Binding-site contacts:
Ligand atom O24 contacts residue ASP155 of chain 1.B at 3.6 Å (salt-bridge).
Ligand atom N25 contacts residue ILE200 of chain 1.B at 3.6 Å.
Ligand atom N10 contacts residue ASP101 of chain 1.B at 2.8 Å (salt-bridge).
Ligand atom C9 contacts residue MET259 of chain 1.B at 3.5 Å (hydrophobic).
Ligand atom O22 contacts residue LEU67 of chain 1.B at 3.4 Å.
Ligand atom O24 contacts residue CYS157 of chain 1.B at 3.4 Å (h-bond).
Ligand atom C1 contacts residue TYR105 of chain 1.B at 3.6 Å (hydrophobic).
Ligand atom N11 contacts residue LEU230 of chain 1.B at 2.8 Å (h-bond).
Ligand atom O24 contacts residue GLN202 of chain 1.B at 3.1 Å (h-bond).
Ligand atom N8 contacts residue ASP155 of chain 1.B at 2.9 Å (salt-bridge).
Ligand atom O22 contacts residue GLY68 of chain 1.B at 3.1 Å (h-bond).
Ligand atom C4 contacts residue TYR105 of chain 1.B at 3.6 Å (hydrophobic).
Ligand atom C14 contacts residue ASP101 of chain 1.B at 3.2 Å.
Ligand atom N8 contacts residue MET259 of chain 1.B at 3.6 Å.
Ligand atom N13 contacts residue GLY260 of chain 1.B at 3.4 Å.
Ligand atom C12 contacts residue TYR105 of chain 1.B at 3.6 Å (hydrophobic).
Ligand atom C17 contacts residue TYR257 of chain 1.B at 3.4 Å (hydrophobic).
Ligand atom C5 contacts residue TYR105 of chain 1.B at 3.6 Å (hydrophobic).
Ligand atom N11 contacts residue ALA231 of chain 1.B at 3.4 Å (h-bond).
Ligand atom C16 contacts residue ASP279 of chain 1.B at 3.7 Å.
Ligand atom C2 contacts residue CYS157 of chain 1.B at 3.6 Å (hydrophobic).
Ligand atom N10 contacts residue TYR105 of chain 1.B at 3.5 Å.
Ligand atom C1 contacts residue LEU230 of chain 1.B at 3.6 Å (hydrophobic).
Ligand atom O24 contacts residue GLY229 of chain 1.B at 3.0 Å (h-bond).
Ligand atom N25 contacts residue ASP101 of chain 1.B at 2.6 Å (salt-bridge).
Ligand atom N13 contacts residue TYR105 of chain 1.B at 3.6 Å.
Ligand atom C14 contacts residue TYR105 of chain 1.B at 3.5 Å (hydrophobic).
Ligand atom N10 contacts residue MET259 of chain 1.B at 3.4 Å.
Ligand atom C12 contacts residue GLY260 of chain 1.B at 3.4 Å.
Ligand atom C16 contacts residue ASP101 of chain 1.B at 3.6 Å.
Ligand atom O24 contacts residue GLY228 of chain 1.B at 3.3 Å.
Ligand atom C12 contacts residue ALA231 of chain 1.B at 3.5 Å (hydrophobic).
Ligand atom C23 contacts residue GLY68 of chain 1.B at 3.5 Å.
Ligand atom C9 contacts residue ASP101 of chain 1.B at 3.4 Å.
Ligand atom C7 contacts residue ASP155 of chain 1.B at 3.6 Å.
Ligand atom C15 contacts residue ASP101 of chain 1.B at 3.5 Å.
Ligand atom N25 contacts residue SER102 of chain 1.B at 3.6 Å.
Ligand atom C6 contacts residue TYR105 of chain 1.B at 3.6 Å (hydrophobic).
Ligand atom N25 contacts residue ASP155 of chain 1.B at 3.0 Å (salt-bridge).
Ligand atom N25 contacts residue MET259 of chain 1.B at 3.6 Å.

Sequence of chain 1.B:
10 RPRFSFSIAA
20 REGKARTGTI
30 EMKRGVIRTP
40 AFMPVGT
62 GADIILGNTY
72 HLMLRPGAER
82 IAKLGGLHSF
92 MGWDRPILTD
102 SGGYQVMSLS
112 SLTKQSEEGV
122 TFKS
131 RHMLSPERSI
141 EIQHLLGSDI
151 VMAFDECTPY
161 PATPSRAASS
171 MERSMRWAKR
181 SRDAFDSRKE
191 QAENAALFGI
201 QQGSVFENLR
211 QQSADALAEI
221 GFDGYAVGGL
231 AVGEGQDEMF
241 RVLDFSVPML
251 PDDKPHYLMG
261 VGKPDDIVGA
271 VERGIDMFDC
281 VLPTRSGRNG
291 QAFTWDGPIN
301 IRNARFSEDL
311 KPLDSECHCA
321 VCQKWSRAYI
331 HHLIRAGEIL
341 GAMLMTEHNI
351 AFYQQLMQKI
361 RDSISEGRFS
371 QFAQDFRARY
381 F

This protein binds this small molecule.
Small molecule (SMILES): COc1ccc(CCc2c3nc[nH]c3cc3c(=O)[nH]c(N)nc23)cc1